Binding-site contacts:
Ligand atom C4 contacts residue ASN279 of chain 1.B at 4.2 Å.
Ligand atom C8 contacts residue ASN279 of chain 1.B at 3.9 Å.
Ligand atom N2 contacts residue ASN279 of chain 1.B at 2.8 Å (h-bond).
Ligand atom C7 contacts residue ASN279 of chain 1.B at 3.4 Å.
Ligand atom O5 contacts residue ASN279 of chain 1.B at 2.4 Å (h-bond).
Ligand atom O6 contacts residue ASN279 of chain 1.B at 4.5 Å.
Ligand atom C5 contacts residue ASN279 of chain 1.B at 3.7 Å.
Ligand atom C2 contacts residue ASN279 of chain 1.B at 2.5 Å.
Ligand atom O7 contacts residue ASN279 of chain 1.B at 3.8 Å.
Ligand atom C1 contacts residue ASN279 of chain 1.B at 1.4 Å.
Ligand atom C3 contacts residue ASN279 of chain 1.B at 3.8 Å.

Sequence of chain 1.B:
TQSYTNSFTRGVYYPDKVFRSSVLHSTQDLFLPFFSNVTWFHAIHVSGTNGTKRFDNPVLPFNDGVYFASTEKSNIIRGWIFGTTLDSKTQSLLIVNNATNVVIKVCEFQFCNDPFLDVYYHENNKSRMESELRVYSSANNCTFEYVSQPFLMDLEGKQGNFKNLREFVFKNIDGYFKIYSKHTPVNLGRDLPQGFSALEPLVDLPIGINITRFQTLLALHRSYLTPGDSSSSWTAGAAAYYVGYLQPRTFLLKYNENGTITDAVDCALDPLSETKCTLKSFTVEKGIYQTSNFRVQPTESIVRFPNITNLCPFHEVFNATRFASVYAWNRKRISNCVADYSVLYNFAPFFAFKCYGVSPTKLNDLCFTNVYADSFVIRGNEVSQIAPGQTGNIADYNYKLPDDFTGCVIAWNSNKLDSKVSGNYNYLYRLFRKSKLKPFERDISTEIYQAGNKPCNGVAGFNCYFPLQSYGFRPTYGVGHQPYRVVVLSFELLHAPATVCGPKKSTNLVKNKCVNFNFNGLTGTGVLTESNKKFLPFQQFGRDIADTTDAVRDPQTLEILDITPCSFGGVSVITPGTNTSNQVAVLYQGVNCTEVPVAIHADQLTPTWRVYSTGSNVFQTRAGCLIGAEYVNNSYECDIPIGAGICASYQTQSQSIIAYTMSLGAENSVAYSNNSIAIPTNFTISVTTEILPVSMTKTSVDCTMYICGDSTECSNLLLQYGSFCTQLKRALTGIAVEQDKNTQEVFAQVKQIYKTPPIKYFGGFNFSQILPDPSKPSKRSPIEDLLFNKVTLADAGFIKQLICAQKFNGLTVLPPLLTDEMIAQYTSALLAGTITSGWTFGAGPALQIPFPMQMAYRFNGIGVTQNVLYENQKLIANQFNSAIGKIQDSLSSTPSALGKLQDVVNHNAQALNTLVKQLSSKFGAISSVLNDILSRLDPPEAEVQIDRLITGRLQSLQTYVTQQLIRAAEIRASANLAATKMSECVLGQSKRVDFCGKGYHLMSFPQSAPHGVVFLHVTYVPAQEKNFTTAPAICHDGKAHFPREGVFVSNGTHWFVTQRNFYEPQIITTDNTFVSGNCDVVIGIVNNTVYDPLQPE

The small molecule below binds the protein below.
Small molecule (SMILES): CC(=O)N[C@@H]1[C@@H](O)[C@H](O)[C@@H](CO)O[C@H]1O